Binding-site contacts:
Ligand atom C3 contacts residue ASN335 of chain 1.B at 4.1 Å.
Ligand atom C1 contacts residue ASN346 of chain 1.B at 1.5 Å.
Ligand atom O7 contacts residue GLN328 of chain 1.B at 2.8 Å (h-bond).
Ligand atom N2 contacts residue GLN328 of chain 1.B at 4.0 Å.
Ligand atom C1 contacts residue ASN335 of chain 1.B at 3.4 Å.
Ligand atom C5 contacts residue ASN335 of chain 1.B at 3.3 Å.
Ligand atom O6 contacts residue ASN335 of chain 1.B at 2.6 Å (h-bond).
Ligand atom C2 contacts residue GLN328 of chain 1.B at 4.0 Å.
Ligand atom O5 contacts residue ASN346 of chain 1.B at 2.3 Å (h-bond).
Ligand atom N2 contacts residue LYS337 of chain 1.B at 3.7 Å.
Ligand atom C7 contacts residue GLN328 of chain 1.B at 3.5 Å.
Ligand atom C4 contacts residue ASN335 of chain 1.B at 3.5 Å.
Ligand atom C2 contacts residue ASN335 of chain 1.B at 3.6 Å.
Ligand atom C7 contacts residue ASN346 of chain 1.B at 4.1 Å.
Ligand atom C8 contacts residue LYS337 of chain 1.B at 3.3 Å.
Ligand atom C2 contacts residue ASN346 of chain 1.B at 2.6 Å.
Ligand atom O6 contacts residue GLU330 of chain 1.B at 4.1 Å.
Ligand atom O7 contacts residue LYS337 of chain 1.B at 3.8 Å.
Ligand atom O5 contacts residue ASN335 of chain 1.B at 2.6 Å (h-bond).
Ligand atom C7 contacts residue LYS337 of chain 1.B at 3.4 Å.
Ligand atom C3 contacts residue ASN346 of chain 1.B at 3.9 Å.
Ligand atom C6 contacts residue ASN335 of chain 1.B at 3.4 Å.
Ligand atom C4 contacts residue ASN346 of chain 1.B at 4.3 Å.
Ligand atom N2 contacts residue ASN346 of chain 1.B at 3.0 Å (h-bond).
Ligand atom C2 contacts residue LYS337 of chain 1.B at 4.5 Å.
Ligand atom C5 contacts residue ASN346 of chain 1.B at 3.6 Å.

This protein binds this small molecule.
Small molecule (SMILES): CC(=O)N[C@@H]1[C@@H](O)[C@H](O)[C@@H](CO)O[C@H]1O

Sequence of chain 1.B:
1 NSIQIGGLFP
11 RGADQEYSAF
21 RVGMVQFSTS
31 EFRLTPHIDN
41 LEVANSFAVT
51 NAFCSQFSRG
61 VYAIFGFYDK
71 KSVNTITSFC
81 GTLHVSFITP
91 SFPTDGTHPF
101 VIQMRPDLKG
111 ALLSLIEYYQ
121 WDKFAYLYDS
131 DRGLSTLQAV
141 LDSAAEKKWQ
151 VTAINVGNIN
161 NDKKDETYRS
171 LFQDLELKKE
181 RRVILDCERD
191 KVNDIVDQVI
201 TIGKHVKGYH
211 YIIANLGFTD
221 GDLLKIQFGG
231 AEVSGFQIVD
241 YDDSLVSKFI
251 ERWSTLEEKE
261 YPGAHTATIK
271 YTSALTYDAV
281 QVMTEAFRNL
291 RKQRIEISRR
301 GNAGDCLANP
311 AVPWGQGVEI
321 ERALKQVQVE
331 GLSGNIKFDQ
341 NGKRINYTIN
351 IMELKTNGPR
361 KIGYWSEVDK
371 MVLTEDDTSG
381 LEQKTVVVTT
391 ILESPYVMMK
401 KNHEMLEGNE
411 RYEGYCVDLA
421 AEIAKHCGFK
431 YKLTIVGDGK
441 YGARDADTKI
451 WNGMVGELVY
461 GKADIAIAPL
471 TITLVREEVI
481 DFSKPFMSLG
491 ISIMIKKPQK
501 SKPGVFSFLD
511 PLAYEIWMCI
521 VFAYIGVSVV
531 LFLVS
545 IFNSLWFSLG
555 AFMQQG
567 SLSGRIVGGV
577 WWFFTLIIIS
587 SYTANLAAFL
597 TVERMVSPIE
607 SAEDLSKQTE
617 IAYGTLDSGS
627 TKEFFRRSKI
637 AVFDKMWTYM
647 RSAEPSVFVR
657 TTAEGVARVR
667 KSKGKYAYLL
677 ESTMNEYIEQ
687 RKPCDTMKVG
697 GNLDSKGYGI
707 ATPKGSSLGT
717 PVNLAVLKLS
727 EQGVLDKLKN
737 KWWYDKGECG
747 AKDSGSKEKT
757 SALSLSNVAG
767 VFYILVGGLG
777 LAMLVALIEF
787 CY